Binding-site contacts:
Ligand atom C7 contacts residue SER252 of chain 1.H at 3.5 Å.
Ligand atom O7 contacts residue ASN218 of chain 1.I at 4.3 Å.
Ligand atom O5 contacts residue ASN253 of chain 1.H at 2.4 Å (h-bond).
Ligand atom C2 contacts residue ASN253 of chain 1.H at 2.5 Å.
Ligand atom O6 contacts residue ASP249 of chain 1.H at 3.2 Å (salt-bridge).
Ligand atom O5 contacts residue PHE209 of chain 1.H at 4.0 Å.
Ligand atom C1 contacts residue PHE209 of chain 1.H at 4.0 Å (hydrophobic).
Ligand atom C7 contacts residue ASN253 of chain 1.H at 3.5 Å.
Ligand atom C1 contacts residue ASN253 of chain 1.H at 1.4 Å.
Ligand atom C4 contacts residue ASN253 of chain 1.H at 4.2 Å.
Ligand atom N2 contacts residue ASN253 of chain 1.H at 2.9 Å (h-bond).
Ligand atom C8 contacts residue ASN218 of chain 1.I at 3.8 Å.
Ligand atom C3 contacts residue ASN253 of chain 1.H at 3.8 Å.
Ligand atom O5 contacts residue ASP249 of chain 1.H at 4.0 Å.
Ligand atom C1 contacts residue ASP249 of chain 1.H at 4.2 Å.
Ligand atom C5 contacts residue ASP249 of chain 1.H at 4.5 Å.
Ligand atom C2 contacts residue SER252 of chain 1.H at 4.1 Å.
Ligand atom C7 contacts residue ASN218 of chain 1.I at 4.5 Å.
Ligand atom C8 contacts residue ASN253 of chain 1.H at 4.1 Å.
Ligand atom C8 contacts residue ARG206 of chain 1.H at 3.5 Å.
Ligand atom C5 contacts residue ASN253 of chain 1.H at 3.7 Å.
Ligand atom C8 contacts residue SER252 of chain 1.H at 3.9 Å.
Ligand atom C6 contacts residue ASP249 of chain 1.H at 3.3 Å.
Ligand atom N2 contacts residue SER252 of chain 1.H at 4.2 Å.
Ligand atom O7 contacts residue ASN253 of chain 1.H at 3.6 Å.
Ligand atom O7 contacts residue SER252 of chain 1.H at 2.3 Å (h-bond).

The small molecule below binds the protein below.
Small molecule (SMILES): CC(=O)N[C@@H]1[C@@H](O)[C@H](O)[C@@H](CO)O[C@H]1O

Sequence of chain 1.H:
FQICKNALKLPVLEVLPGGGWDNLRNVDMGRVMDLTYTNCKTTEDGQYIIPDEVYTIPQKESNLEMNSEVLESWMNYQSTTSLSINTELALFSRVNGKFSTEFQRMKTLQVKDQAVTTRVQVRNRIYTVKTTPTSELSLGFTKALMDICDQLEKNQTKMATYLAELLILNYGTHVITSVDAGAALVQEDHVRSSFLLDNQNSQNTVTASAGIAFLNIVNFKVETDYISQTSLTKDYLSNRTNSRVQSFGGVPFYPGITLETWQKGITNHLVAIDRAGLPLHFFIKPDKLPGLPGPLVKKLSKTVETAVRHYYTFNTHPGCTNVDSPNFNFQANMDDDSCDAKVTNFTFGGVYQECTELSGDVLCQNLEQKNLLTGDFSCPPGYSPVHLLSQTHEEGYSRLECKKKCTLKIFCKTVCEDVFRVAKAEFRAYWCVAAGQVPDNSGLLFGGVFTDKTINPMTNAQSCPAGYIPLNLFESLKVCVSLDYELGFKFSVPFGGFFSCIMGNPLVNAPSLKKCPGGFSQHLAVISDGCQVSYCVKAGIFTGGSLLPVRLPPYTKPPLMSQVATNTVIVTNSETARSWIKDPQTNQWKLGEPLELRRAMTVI

Sequence of chain 1.I:
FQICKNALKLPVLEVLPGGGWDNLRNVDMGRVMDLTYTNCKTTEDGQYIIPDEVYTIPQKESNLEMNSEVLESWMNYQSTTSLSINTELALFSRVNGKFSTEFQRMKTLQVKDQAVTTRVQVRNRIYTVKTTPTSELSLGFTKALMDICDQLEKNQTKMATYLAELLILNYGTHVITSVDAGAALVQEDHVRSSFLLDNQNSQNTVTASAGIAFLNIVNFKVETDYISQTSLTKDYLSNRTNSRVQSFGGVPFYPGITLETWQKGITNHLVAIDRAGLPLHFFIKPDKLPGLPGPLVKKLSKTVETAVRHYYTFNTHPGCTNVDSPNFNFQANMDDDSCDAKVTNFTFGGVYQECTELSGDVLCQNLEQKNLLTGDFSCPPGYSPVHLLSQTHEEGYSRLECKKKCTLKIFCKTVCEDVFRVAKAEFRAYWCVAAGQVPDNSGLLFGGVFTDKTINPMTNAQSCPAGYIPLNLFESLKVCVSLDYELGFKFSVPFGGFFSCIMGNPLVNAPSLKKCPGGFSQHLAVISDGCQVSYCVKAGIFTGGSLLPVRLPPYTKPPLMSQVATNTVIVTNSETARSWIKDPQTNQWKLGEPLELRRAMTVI